This protein binds this small molecule.
Small molecule (SMILES): CC(=O)N[C@H]1[C@H](O[C@H]2[C@H](O)[C@@H](NC(C)=O)CO[C@@H]2CO)O[C@H](CO)[C@@H](O[C@@H]2O[C@H](CO)[C@@H](O)[C@H](O)[C@@H]2O)[C@@H]1O

Sequence of chain 1.A:
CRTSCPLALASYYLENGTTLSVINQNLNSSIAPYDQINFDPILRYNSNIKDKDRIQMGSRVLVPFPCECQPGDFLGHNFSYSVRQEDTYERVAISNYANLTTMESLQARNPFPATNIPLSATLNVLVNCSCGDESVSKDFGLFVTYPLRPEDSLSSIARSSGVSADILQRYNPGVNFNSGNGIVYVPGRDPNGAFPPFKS

Binding-site contacts:
Ligand atom C2 contacts residue PRO71 of chain 1.A at 4.0 Å (hydrophobic).
Ligand atom O7 contacts residue ASN78 of chain 1.A at 4.1 Å.
Ligand atom C2 contacts residue GLN70 of chain 1.A at 3.6 Å.
Ligand atom C5 contacts residue ASN124 of chain 1.A at 3.7 Å.
Ligand atom N2 contacts residue GLN70 of chain 1.A at 2.8 Å (h-bond).
Ligand atom O5 contacts residue ASN78 of chain 1.A at 2.3 Å (h-bond).
Ligand atom O5 contacts residue ASN124 of chain 1.A at 2.9 Å (h-bond).
Ligand atom C8 contacts residue GLN70 of chain 1.A at 3.7 Å.
Ligand atom C8 contacts residue CYS69 of chain 1.A at 3.9 Å (hydrophobic).
Ligand atom C1 contacts residue ASN124 of chain 1.A at 3.9 Å.
Ligand atom C3 contacts residue GLN70 of chain 1.A at 4.0 Å.
Ligand atom C5 contacts residue ASN78 of chain 1.A at 3.6 Å.
Ligand atom C7 contacts residue GLN70 of chain 1.A at 3.8 Å.
Ligand atom C1 contacts residue ASN78 of chain 1.A at 1.4 Å.
Ligand atom O6 contacts residue ASN124 of chain 1.A at 3.3 Å (h-bond).
Ligand atom N2 contacts residue PRO71 of chain 1.A at 4.2 Å.
Ligand atom N2 contacts residue ASN78 of chain 1.A at 2.9 Å (h-bond).
Ligand atom C7 contacts residue ASN78 of chain 1.A at 3.6 Å.
Ligand atom C1 contacts residue GLN70 of chain 1.A at 3.5 Å.
Ligand atom C5 contacts residue ARG109 of chain 1.A at 3.6 Å.
Ligand atom C6 contacts residue ARG109 of chain 1.A at 4.2 Å.
Ligand atom C1 contacts residue ARG109 of chain 1.A at 3.6 Å.
Ligand atom O6 contacts residue PRO71 of chain 1.A at 4.5 Å.
Ligand atom C5 contacts residue PRO71 of chain 1.A at 4.4 Å (hydrophobic).
Ligand atom C3 contacts residue ASN78 of chain 1.A at 3.7 Å.
Ligand atom C4 contacts residue ASN78 of chain 1.A at 4.2 Å.
Ligand atom O7 contacts residue PRO71 of chain 1.A at 3.8 Å.
Ligand atom O5 contacts residue PRO71 of chain 1.A at 3.6 Å.
Ligand atom O4 contacts residue PRO71 of chain 1.A at 4.4 Å.
Ligand atom C6 contacts residue ASN124 of chain 1.A at 3.4 Å.
Ligand atom C6 contacts residue PRO71 of chain 1.A at 4.3 Å (hydrophobic).
Ligand atom C3 contacts residue PRO71 of chain 1.A at 3.9 Å (hydrophobic).
Ligand atom O3 contacts residue PRO71 of chain 1.A at 3.5 Å.
Ligand atom C2 contacts residue ASN78 of chain 1.A at 2.4 Å.
Ligand atom C1 contacts residue PRO71 of chain 1.A at 4.1 Å (hydrophobic).
Ligand atom O5 contacts residue ARG109 of chain 1.A at 3.5 Å (salt-bridge).